Binding-site contacts:
Ligand atom O4 contacts residue FAD1 of chain 1.D at 3.5 Å.
Ligand atom CL1 contacts residue HEM1 of chain 1.C at 4.0 Å.
Ligand atom C14 contacts residue ALA56 of chain 1.A at 3.6 Å (hydrophobic).
Ligand atom N1 contacts residue TYR29 of chain 1.A at 3.9 Å.
Ligand atom C19 contacts residue GLN53 of chain 1.A at 3.4 Å.
Ligand atom O2 contacts residue GLN53 of chain 1.A at 3.9 Å.
Ligand atom CL1 contacts residue LEU102 of chain 1.A at 3.5 Å.
Ligand atom C16 contacts residue PRO398 of chain 1.A at 3.9 Å (hydrophobic).
Ligand atom O4 contacts residue GLN50 of chain 1.A at 3.0 Å (h-bond).
Ligand atom C13 contacts residue HEM1 of chain 1.C at 3.9 Å.
Ligand atom C19 contacts residue HEM1 of chain 1.C at 3.6 Å.
Ligand atom C3 contacts residue HEM1 of chain 1.C at 4.0 Å.
Ligand atom C7 contacts residue GLN53 of chain 1.A at 3.6 Å.
Ligand atom C17 contacts residue PRO398 of chain 1.A at 3.7 Å (hydrophobic).
Ligand atom C4 contacts residue GLN53 of chain 1.A at 4.0 Å.
Ligand atom C1 contacts residue PHE43 of chain 1.A at 3.9 Å (hydrophobic).
Ligand atom C20 contacts residue HEM1 of chain 1.C at 3.5 Å.
Ligand atom CL2 contacts residue LEU102 of chain 1.A at 4.0 Å.
Ligand atom C15 contacts residue GLN53 of chain 1.A at 3.5 Å.
Ligand atom C11 contacts residue LEU102 of chain 1.A at 3.9 Å (hydrophobic).
Ligand atom C26 contacts residue FAD1 of chain 1.D at 3.5 Å.
Ligand atom C25 contacts residue GLN50 of chain 1.A at 3.9 Å.
Ligand atom C1 contacts residue HEM1 of chain 1.C at 3.1 Å.
Ligand atom CL2 contacts residue ILE25 of chain 1.A at 4.0 Å.
Ligand atom C4 contacts residue TYR29 of chain 1.A at 3.1 Å (hydrophobic).
Ligand atom C7 contacts residue LEU57 of chain 1.A at 3.7 Å (hydrophobic).
Ligand atom N2 contacts residue HEM1 of chain 1.C at 2.1 Å.
Ligand atom C12 contacts residue HEM1 of chain 1.C at 3.6 Å.
Ligand atom C20 contacts residue GLN53 of chain 1.A at 3.2 Å.
Ligand atom CL2 contacts residue PHE28 of chain 1.A at 3.9 Å.
Ligand atom C16 contacts residue GLN53 of chain 1.A at 4.0 Å.
Ligand atom O3 contacts residue GLN53 of chain 1.A at 4.0 Å.
Ligand atom C10 contacts residue LEU102 of chain 1.A at 3.5 Å (hydrophobic).
Ligand atom C14 contacts residue HEM1 of chain 1.C at 3.7 Å.
Ligand atom C25 contacts residue FAD1 of chain 1.D at 3.9 Å.
Ligand atom C18 contacts residue GLN53 of chain 1.A at 3.9 Å.
Ligand atom C24 contacts residue GLN53 of chain 1.A at 4.0 Å.
Ligand atom C16 contacts residue ALA56 of chain 1.A at 3.7 Å (hydrophobic).
Ligand atom CL1 contacts residue DGG1 of chain 1.F at 3.3 Å.
Ligand atom C2 contacts residue HEM1 of chain 1.C at 2.8 Å.

A protein and the small-molecule ligand that binds it are described below.
Small molecule (SMILES): CC(=O)N1CCN(c2ccc(OC[C@H]3CO[C@](Cn4ccnc4)(c4ccc(Cl)cc4Cl)O3)cc2)CC1

Sequence of chain 1.A:
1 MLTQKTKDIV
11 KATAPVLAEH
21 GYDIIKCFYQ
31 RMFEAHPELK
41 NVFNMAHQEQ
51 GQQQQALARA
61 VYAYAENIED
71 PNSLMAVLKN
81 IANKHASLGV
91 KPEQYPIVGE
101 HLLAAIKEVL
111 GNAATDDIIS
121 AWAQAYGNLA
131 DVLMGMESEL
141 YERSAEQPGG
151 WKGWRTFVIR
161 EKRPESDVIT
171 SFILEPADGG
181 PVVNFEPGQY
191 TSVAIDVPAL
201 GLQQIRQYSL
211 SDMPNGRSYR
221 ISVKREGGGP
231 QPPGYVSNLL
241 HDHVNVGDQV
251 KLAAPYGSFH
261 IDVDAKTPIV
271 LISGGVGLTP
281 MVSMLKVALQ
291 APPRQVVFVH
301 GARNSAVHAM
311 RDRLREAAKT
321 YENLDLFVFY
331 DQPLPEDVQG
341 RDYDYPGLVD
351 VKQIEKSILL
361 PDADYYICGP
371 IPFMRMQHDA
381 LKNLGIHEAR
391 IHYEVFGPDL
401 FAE